Binding-site contacts:
Ligand atom N2 contacts residue ASN235 of chain 1.J at 2.9 Å (h-bond).
Ligand atom C4 contacts residue ASN235 of chain 1.J at 4.2 Å.
Ligand atom C5 contacts residue ASN235 of chain 1.J at 3.7 Å.
Ligand atom C7 contacts residue ASN235 of chain 1.J at 3.5 Å.
Ligand atom C3 contacts residue ASN235 of chain 1.J at 3.8 Å.
Ligand atom C1 contacts residue ASN235 of chain 1.J at 1.4 Å.
Ligand atom C2 contacts residue ASN235 of chain 1.J at 2.5 Å.
Ligand atom O7 contacts residue ASN235 of chain 1.J at 3.7 Å.
Ligand atom O5 contacts residue ASN235 of chain 1.J at 2.4 Å (h-bond).

Sequence of chain 1.J:
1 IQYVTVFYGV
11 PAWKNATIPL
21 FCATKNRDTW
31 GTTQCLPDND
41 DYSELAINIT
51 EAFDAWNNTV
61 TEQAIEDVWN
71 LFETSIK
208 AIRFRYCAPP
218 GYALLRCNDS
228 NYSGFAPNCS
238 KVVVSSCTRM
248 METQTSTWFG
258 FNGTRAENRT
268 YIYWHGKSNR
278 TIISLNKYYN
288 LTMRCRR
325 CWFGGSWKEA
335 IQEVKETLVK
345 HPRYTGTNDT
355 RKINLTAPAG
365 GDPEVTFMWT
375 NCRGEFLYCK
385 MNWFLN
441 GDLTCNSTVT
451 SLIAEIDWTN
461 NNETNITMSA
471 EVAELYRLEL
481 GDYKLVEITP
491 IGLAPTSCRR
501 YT

A protein and the small-molecule ligand that binds it are described below.
Small molecule (SMILES): CC(=O)N[C@@H]1[C@@H](O)[C@H](O)[C@@H](CO)O[C@H]1O